The protein below binds the small molecule below.
Small molecule (SMILES): CC(=O)N[C@@H]1[C@@H](O)[C@H](O)[C@@H](CO)O[C@H]1O

Binding-site contacts:
Ligand atom C1 contacts residue SER500 of chain 1.B at 4.5 Å.
Ligand atom O6 contacts residue SER500 of chain 1.B at 3.2 Å (h-bond).
Ligand atom C1 contacts residue ASN524 of chain 1.B at 1.4 Å.
Ligand atom C6 contacts residue SER500 of chain 1.B at 4.1 Å.
Ligand atom O7 contacts residue ASN524 of chain 1.B at 4.1 Å.
Ligand atom O7 contacts residue LYS328 of chain 1.A at 4.4 Å.
Ligand atom C5 contacts residue SER526 of chain 1.B at 4.0 Å.
Ligand atom C1 contacts residue SER526 of chain 1.B at 4.0 Å.
Ligand atom C6 contacts residue SER526 of chain 1.B at 4.0 Å.
Ligand atom O6 contacts residue SER526 of chain 1.B at 2.8 Å (h-bond).
Ligand atom O5 contacts residue SER526 of chain 1.B at 3.4 Å (h-bond).
Ligand atom C2 contacts residue ASN524 of chain 1.B at 2.4 Å.
Ligand atom C3 contacts residue ASN524 of chain 1.B at 3.8 Å.
Ligand atom O5 contacts residue ASN524 of chain 1.B at 2.3 Å (h-bond).
Ligand atom N2 contacts residue ASN524 of chain 1.B at 2.9 Å (h-bond).
Ligand atom C7 contacts residue ASN524 of chain 1.B at 3.8 Å.
Ligand atom C4 contacts residue ASN524 of chain 1.B at 4.2 Å.
Ligand atom C5 contacts residue ASN524 of chain 1.B at 3.6 Å.
Ligand atom O5 contacts residue SER500 of chain 1.B at 3.6 Å.

Sequence of chain 1.B:
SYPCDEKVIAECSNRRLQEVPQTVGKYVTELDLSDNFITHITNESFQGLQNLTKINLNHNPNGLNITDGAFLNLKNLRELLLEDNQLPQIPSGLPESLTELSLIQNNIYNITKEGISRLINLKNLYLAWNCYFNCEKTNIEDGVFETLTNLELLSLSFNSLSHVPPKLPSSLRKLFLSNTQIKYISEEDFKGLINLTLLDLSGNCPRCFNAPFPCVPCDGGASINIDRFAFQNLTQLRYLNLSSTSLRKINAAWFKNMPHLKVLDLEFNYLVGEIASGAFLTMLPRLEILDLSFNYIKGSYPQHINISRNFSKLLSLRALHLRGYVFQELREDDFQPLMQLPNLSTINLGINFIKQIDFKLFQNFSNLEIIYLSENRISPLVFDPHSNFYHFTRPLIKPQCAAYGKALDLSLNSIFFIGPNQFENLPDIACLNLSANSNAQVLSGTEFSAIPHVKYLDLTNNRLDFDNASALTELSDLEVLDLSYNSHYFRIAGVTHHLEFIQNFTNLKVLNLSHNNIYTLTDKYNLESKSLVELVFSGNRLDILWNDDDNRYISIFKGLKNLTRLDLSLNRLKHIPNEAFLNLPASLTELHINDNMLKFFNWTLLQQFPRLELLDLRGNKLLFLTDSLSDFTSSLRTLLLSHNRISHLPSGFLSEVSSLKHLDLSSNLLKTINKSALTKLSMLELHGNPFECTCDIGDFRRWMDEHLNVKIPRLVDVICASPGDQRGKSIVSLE

Sequence of chain 1.A:
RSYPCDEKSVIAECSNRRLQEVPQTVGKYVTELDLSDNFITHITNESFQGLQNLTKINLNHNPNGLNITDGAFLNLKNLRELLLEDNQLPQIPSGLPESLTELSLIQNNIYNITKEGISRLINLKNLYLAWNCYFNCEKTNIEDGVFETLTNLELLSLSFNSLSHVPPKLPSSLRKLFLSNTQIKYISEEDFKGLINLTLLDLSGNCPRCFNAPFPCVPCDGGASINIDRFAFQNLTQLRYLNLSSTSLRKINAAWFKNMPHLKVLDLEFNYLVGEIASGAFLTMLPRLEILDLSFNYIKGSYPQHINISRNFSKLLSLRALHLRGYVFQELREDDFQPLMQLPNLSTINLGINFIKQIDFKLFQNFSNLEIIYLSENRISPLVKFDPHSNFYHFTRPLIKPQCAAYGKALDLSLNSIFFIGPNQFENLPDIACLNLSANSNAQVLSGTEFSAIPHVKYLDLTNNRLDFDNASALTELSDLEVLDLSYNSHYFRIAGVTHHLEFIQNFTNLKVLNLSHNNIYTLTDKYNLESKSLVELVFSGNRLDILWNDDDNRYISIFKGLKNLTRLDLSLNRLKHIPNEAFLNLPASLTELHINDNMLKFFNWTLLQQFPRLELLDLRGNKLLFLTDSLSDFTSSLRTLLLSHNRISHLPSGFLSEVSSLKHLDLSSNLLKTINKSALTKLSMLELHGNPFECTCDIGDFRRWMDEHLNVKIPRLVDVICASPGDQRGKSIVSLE